Sequence of chain 1.A:
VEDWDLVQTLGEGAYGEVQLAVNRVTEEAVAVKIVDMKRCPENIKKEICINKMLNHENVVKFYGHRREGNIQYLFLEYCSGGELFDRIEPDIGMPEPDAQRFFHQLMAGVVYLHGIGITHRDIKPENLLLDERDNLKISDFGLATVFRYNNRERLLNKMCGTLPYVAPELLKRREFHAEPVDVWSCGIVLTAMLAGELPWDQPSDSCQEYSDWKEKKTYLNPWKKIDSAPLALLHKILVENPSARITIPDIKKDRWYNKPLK

Binding-site contacts:
Ligand atom C23 contacts residue CYS87 of chain 1.A at 3.3 Å (hydrophobic).
Ligand atom O17 contacts residue ASN59 of chain 1.A at 3.2 Å (h-bond).
Ligand atom C10 contacts residue LEU84 of chain 1.A at 3.6 Å (hydrophobic).
Ligand atom C25 contacts residue GLY90 of chain 1.A at 3.7 Å.
Ligand atom C13 contacts residue GLU55 of chain 1.A at 3.5 Å.
Ligand atom N3 contacts residue GLU85 of chain 1.A at 2.6 Å (salt-bridge).
Ligand atom C24 contacts residue CYS87 of chain 1.A at 3.2 Å (hydrophobic).
Ligand atom N20 contacts residue CYS87 of chain 1.A at 2.9 Å (h-bond).
Ligand atom C2 contacts residue LEU137 of chain 1.A at 3.6 Å (hydrophobic).
Ligand atom N1 contacts residue TYR86 of chain 1.A at 3.5 Å.
Ligand atom N1 contacts residue CYS87 of chain 1.A at 3.2 Å (h-bond).
Ligand atom C14 contacts residue GLU55 of chain 1.A at 3.4 Å.
Ligand atom N3 contacts residue TYR86 of chain 1.A at 3.7 Å.
Ligand atom C11 contacts residue LEU84 of chain 1.A at 3.6 Å (hydrophobic).
Ligand atom C4 contacts residue GLU85 of chain 1.A at 3.6 Å.
Ligand atom N3 contacts residue ALA36 of chain 1.A at 3.5 Å.
Ligand atom O16 contacts residue GLU55 of chain 1.A at 2.7 Å (salt-bridge).
Ligand atom N1 contacts residue GLU85 of chain 1.A at 3.4 Å (salt-bridge).
Ligand atom O17 contacts residue LEU84 of chain 1.A at 3.5 Å.
Ligand atom O16 contacts residue ASN59 of chain 1.A at 3.2 Å (h-bond).
Ligand atom O16 contacts residue PHE149 of chain 1.A at 3.1 Å (h-bond).
Ligand atom C22 contacts residue LEU15 of chain 1.A at 3.7 Å (hydrophobic).
Ligand atom C5 contacts residue LEU137 of chain 1.A at 3.4 Å (hydrophobic).
Ligand atom C24 contacts residue GLY90 of chain 1.A at 3.7 Å.
Ligand atom C14 contacts residue ASP148 of chain 1.A at 3.7 Å.
Ligand atom N1 contacts residue ALA36 of chain 1.A at 3.6 Å.
Ligand atom C9 contacts residue VAL68 of chain 1.A at 3.7 Å (hydrophobic).
Ligand atom C11 contacts residue ASP148 of chain 1.A at 3.5 Å.
Ligand atom O17 contacts residue PHE149 of chain 1.A at 3.4 Å.
Ligand atom C13 contacts residue ASP148 of chain 1.A at 3.5 Å.
Ligand atom C12 contacts residue ASP148 of chain 1.A at 3.4 Å.
Ligand atom C18 contacts residue VAL68 of chain 1.A at 3.1 Å (hydrophobic).
Ligand atom C6 contacts residue LEU137 of chain 1.A at 3.7 Å (hydrophobic).
Ligand atom C18 contacts residue ASN59 of chain 1.A at 3.4 Å.
Ligand atom C18 contacts residue PHE149 of chain 1.A at 3.6 Å (hydrophobic).
Ligand atom C4 contacts residue LEU137 of chain 1.A at 3.7 Å (hydrophobic).
Ligand atom C27 contacts residue LEU15 of chain 1.A at 3.5 Å (hydrophobic).
Ligand atom C19 contacts residue LEU15 of chain 1.A at 3.7 Å (hydrophobic).
Ligand atom C12 contacts residue LEU84 of chain 1.A at 3.7 Å (hydrophobic).
Ligand atom C13 contacts residue PHE149 of chain 1.A at 3.7 Å (hydrophobic).

The protein below binds the small molecule below.
Small molecule (SMILES): COc1cc(-c2ccc3c(-c4nc5ccccc5[nH]4)n[nH]c3c2)ccc1O